Binding-site contacts:
Ligand atom N3 contacts residue ASP410 of chain 1.E at 3.7 Å.
Ligand atom O2' contacts residue LYS423 of chain 1.F at 3.7 Å.
Ligand atom O3A contacts residue GLY202 of chain 1.F at 3.5 Å (h-bond).
Ligand atom N9 contacts residue GLY409 of chain 1.E at 3.7 Å.
Ligand atom O2A contacts residue ARG236 of chain 1.F at 3.4 Å (salt-bridge).
Ligand atom O2A contacts residue MG1 of chain 1.S at 3.7 Å.
Ligand atom O3' contacts residue ASN200 of chain 1.F at 2.6 Å (h-bond).
Ligand atom C3' contacts residue ASN200 of chain 1.F at 3.2 Å.
Ligand atom PA contacts residue ARG236 of chain 1.F at 3.6 Å.
Ligand atom O1B contacts residue ASN200 of chain 1.F at 3.7 Å.
Ligand atom N7 contacts residue ARG407 of chain 1.E at 3.3 Å (salt-bridge).
Ligand atom O1B contacts residue LYS203 of chain 1.F at 3.1 Å.
Ligand atom O2B contacts residue MG1 of chain 1.S at 2.0 Å.
Ligand atom C6 contacts residue GLY409 of chain 1.E at 3.9 Å.
Ligand atom O3A contacts residue LYS203 of chain 1.F at 3.6 Å (salt-bridge).
Ligand atom C8 contacts residue GLY409 of chain 1.E at 3.8 Å.
Ligand atom O1A contacts residue ARG236 of chain 1.F at 3.1 Å (salt-bridge).
Ligand atom O2G contacts residue LYS405 of chain 1.E at 3.3 Å.
Ligand atom S1G contacts residue ASN200 of chain 1.F at 3.6 Å.
Ligand atom O2' contacts residue LYS411 of chain 1.E at 3.3 Å (salt-bridge).
Ligand atom O3G contacts residue MG1 of chain 1.S at 2.6 Å.
Ligand atom O2G contacts residue ARG407 of chain 1.E at 2.7 Å (salt-bridge).
Ligand atom S1G contacts residue VAL199 of chain 1.F at 3.6 Å.
Ligand atom O1A contacts residue LEU205 of chain 1.F at 3.4 Å (h-bond).
Ligand atom PB contacts residue MG1 of chain 1.S at 3.5 Å.
Ligand atom C5 contacts residue GLY409 of chain 1.E at 3.7 Å.
Ligand atom O2G contacts residue GLU227 of chain 1.F at 3.5 Å (salt-bridge).
Ligand atom C4 contacts residue GLY409 of chain 1.E at 3.6 Å.
Ligand atom PG contacts residue MG1 of chain 1.S at 3.9 Å.
Ligand atom O2B contacts residue SER204 of chain 1.F at 3.1 Å (h-bond).
Ligand atom O1A contacts residue SER204 of chain 1.F at 3.3 Å.
Ligand atom C5' contacts residue GLY202 of chain 1.F at 3.5 Å.
Ligand atom N6 contacts residue TYR408 of chain 1.E at 2.9 Å (h-bond).
Ligand atom O1B contacts residue GLY198 of chain 1.F at 3.8 Å.
Ligand atom C2' contacts residue GLY409 of chain 1.E at 3.9 Å.
Ligand atom C2 contacts residue ASP410 of chain 1.E at 3.9 Å.
Ligand atom O3B contacts residue ASN200 of chain 1.F at 3.5 Å (h-bond).
Ligand atom C6 contacts residue TYR408 of chain 1.E at 3.5 Å (hydrophobic).
Ligand atom O2' contacts residue ASP410 of chain 1.E at 3.3 Å (salt-bridge).
Ligand atom O3G contacts residue GLU227 of chain 1.F at 2.9 Å (salt-bridge).

A small-molecule ligand and the protein it binds are described below.
Small molecule (SMILES): Nc1ncnc2c1ncn2[C@@H]1O[C@H](COP(=O)(O)OP(=O)(O)OP(O)(O)=S)[C@@H](O)[C@H]1O

Sequence of chain 1.E:
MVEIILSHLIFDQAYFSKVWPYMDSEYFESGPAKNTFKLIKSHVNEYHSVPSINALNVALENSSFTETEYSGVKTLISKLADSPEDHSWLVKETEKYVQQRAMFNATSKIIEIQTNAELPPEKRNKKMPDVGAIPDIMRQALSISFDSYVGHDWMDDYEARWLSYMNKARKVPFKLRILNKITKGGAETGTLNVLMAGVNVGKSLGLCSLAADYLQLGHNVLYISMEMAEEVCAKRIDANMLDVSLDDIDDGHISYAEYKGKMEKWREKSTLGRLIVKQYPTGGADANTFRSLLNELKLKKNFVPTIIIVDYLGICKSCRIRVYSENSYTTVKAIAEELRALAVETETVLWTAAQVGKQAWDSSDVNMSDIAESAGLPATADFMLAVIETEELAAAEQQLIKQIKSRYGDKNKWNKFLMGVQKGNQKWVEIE

Sequence of chain 1.F:
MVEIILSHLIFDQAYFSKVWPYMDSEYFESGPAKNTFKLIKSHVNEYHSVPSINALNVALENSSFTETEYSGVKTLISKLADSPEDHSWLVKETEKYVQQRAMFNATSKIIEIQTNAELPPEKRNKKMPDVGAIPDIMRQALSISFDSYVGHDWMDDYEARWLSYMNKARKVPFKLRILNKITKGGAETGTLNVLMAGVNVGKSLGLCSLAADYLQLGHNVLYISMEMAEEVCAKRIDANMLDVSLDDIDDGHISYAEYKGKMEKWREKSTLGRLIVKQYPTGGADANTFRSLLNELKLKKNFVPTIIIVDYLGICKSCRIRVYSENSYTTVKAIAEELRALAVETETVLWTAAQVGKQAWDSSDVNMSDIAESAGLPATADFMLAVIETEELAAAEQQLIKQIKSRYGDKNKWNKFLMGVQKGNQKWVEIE